Binding-site contacts:
Ligand atom O contacts residue TRP52 of chain 1.K at 3.6 Å.
Ligand atom C contacts residue TYR53 of chain 1.K at 3.6 Å (hydrophobic).
Ligand atom OD2 contacts residue LYS106 of chain 1.K at 3.8 Å.
Ligand atom CG contacts residue TYR91 of chain 1.L at 3.5 Å (hydrophobic).
Ligand atom OD1 contacts residue TYR94 of chain 1.L at 2.8 Å (h-bond).
Ligand atom CB contacts residue TYR101 of chain 1.K at 3.5 Å (hydrophobic).
Ligand atom N contacts residue TYR107 of chain 1.K at 3.5 Å.
Ligand atom O contacts residue TYR107 of chain 1.K at 2.9 Å (h-bond).
Ligand atom CB contacts residue TYR91 of chain 1.L at 3.8 Å (hydrophobic).
Ligand atom ND2 contacts residue TYR94 of chain 1.L at 2.9 Å (h-bond).
Ligand atom CB contacts residue SER31 of chain 1.K at 3.2 Å.
Ligand atom OD1 contacts residue TYR107 of chain 1.K at 3.8 Å.
Ligand atom O contacts residue LYS106 of chain 1.K at 3.2 Å.
Ligand atom O contacts residue SER31 of chain 1.K at 3.5 Å (h-bond).
Ligand atom ND2 contacts residue TYR101 of chain 1.K at 3.1 Å (h-bond).
Ligand atom OD1 contacts residue ALA99 of chain 1.K at 3.8 Å.
Ligand atom OD1 contacts residue GLY33 of chain 1.K at 2.9 Å (h-bond).
Ligand atom C contacts residue TYR107 of chain 1.K at 3.7 Å (hydrophobic).
Ligand atom ND2 contacts residue TYR91 of chain 1.L at 2.8 Å (h-bond).
Ligand atom CA contacts residue SER31 of chain 1.K at 3.6 Å.
Ligand atom O contacts residue TRP52 of chain 1.K at 3.4 Å (h-bond).
Ligand atom O contacts residue TYR53 of chain 1.K at 3.1 Å (h-bond).
Ligand atom ND2 contacts residue TRP100 of chain 1.K at 3.1 Å (h-bond).
Ligand atom CG contacts residue TYR107 of chain 1.K at 3.8 Å (hydrophobic).
Ligand atom CG contacts residue TYR32 of chain 1.K at 3.5 Å (hydrophobic).
Ligand atom O contacts residue TRP95 of chain 1.L at 3.3 Å.
Ligand atom CG contacts residue TYR94 of chain 1.L at 3.4 Å (hydrophobic).
Ligand atom CA contacts residue TYR107 of chain 1.K at 3.5 Å (hydrophobic).
Ligand atom CB contacts residue TYR107 of chain 1.K at 3.5 Å (hydrophobic).
Ligand atom OD1 contacts residue ASN92 of chain 1.L at 3.6 Å.
Ligand atom O contacts residue GLY33 of chain 1.K at 3.6 Å.
Ligand atom CA contacts residue TRP52 of chain 1.K at 3.5 Å (hydrophobic).
Ligand atom OD1 contacts residue SER93 of chain 1.L at 3.5 Å.
Ligand atom O contacts residue TRP52 of chain 1.K at 3.6 Å.
Ligand atom ND2 contacts residue TYR32 of chain 1.K at 3.7 Å.
Ligand atom CG contacts residue ALA99 of chain 1.K at 3.6 Å (hydrophobic).
Ligand atom OD1 contacts residue TYR32 of chain 1.K at 3.2 Å.
Ligand atom CA contacts residue PHE59 of chain 1.K at 3.9 Å (hydrophobic).
Ligand atom ND2 contacts residue TRP95 of chain 1.L at 3.7 Å.
Ligand atom CG contacts residue ASN92 of chain 1.L at 3.8 Å.

Sequence of chain 1.K:
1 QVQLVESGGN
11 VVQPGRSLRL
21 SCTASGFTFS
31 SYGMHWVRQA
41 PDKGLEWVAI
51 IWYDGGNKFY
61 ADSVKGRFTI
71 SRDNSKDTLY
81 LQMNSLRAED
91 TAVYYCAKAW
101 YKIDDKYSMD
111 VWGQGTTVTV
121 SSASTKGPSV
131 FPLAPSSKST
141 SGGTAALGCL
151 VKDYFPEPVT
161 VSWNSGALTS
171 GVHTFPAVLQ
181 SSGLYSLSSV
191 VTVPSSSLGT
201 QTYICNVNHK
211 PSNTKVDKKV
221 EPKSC

The protein below binds the small molecule below.
Small molecule (SMILES): C[C@H](NC(=O)[C@H](CC(N)=O)NC(=O)[C@@H]1CCCN1C(=O)[C@H](CC(=O)O)NC(=O)[C@@H]1CCCN1)C(=O)N[C@@H](CC(N)=O)C(=O)N1CCC[C@H]1C(=O)N[C@H](C=O)CC(N)=O

Sequence of chain 1.L:
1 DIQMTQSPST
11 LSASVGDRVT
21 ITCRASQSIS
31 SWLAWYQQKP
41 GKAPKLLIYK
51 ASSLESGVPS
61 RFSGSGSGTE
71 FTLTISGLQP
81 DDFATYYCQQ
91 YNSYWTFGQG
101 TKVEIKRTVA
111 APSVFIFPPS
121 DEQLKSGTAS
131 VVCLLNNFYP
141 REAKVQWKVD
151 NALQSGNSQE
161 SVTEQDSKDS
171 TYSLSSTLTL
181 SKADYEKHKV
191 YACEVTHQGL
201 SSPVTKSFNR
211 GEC